Sequence of chain 1.B:
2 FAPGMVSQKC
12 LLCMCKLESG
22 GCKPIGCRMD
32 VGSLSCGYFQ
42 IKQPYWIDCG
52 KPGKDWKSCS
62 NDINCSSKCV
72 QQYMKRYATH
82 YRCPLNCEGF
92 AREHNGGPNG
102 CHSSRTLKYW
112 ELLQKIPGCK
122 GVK

Binding-site contacts:
Ligand atom C3 contacts residue PT1 of chain 1.M at 3.7 Å.
Ligand atom C1 contacts residue ASP49 of chain 1.B at 3.4 Å.
Ligand atom O1 contacts residue LYS109 of chain 1.A at 3.7 Å.
Ligand atom C8 contacts residue TYR46 of chain 1.B at 3.4 Å (hydrophobic).
Ligand atom N2 contacts residue ASP49 of chain 1.B at 2.9 Å (salt-bridge).
Ligand atom O3 contacts residue TYR46 of chain 1.B at 3.5 Å.
Ligand atom C6 contacts residue ASP49 of chain 1.B at 3.2 Å.
Ligand atom O6 contacts residue PT1 of chain 1.F at 3.4 Å.
Ligand atom C7 contacts residue TYR46 of chain 1.B at 3.3 Å (hydrophobic).
Ligand atom O7 contacts residue LYS43 of chain 1.B at 2.8 Å (salt-bridge).
Ligand atom O5 contacts residue ASN96 of chain 1.B at 3.8 Å.
Ligand atom O6 contacts residue LYS109 of chain 1.A at 2.9 Å (salt-bridge).
Ligand atom C8 contacts residue GLN41 of chain 1.B at 3.5 Å.
Ligand atom O6 contacts residue ASP49 of chain 1.B at 2.7 Å (salt-bridge).
Ligand atom C5 contacts residue TYR78 of chain 1.B at 3.5 Å (hydrophobic).
Ligand atom O4 contacts residue GLY98 of chain 1.B at 3.4 Å.
Ligand atom O7 contacts residue ILE42 of chain 1.B at 3.8 Å.
Ligand atom O5 contacts residue LYS109 of chain 1.A at 3.1 Å (salt-bridge).
Ligand atom N2 contacts residue TYR46 of chain 1.B at 3.5 Å.
Ligand atom O7 contacts residue TYR46 of chain 1.B at 3.4 Å.
Ligand atom C4 contacts residue TYR78 of chain 1.B at 3.7 Å (hydrophobic).
Ligand atom C3 contacts residue TYR78 of chain 1.B at 3.4 Å (hydrophobic).
Ligand atom C2 contacts residue ASP49 of chain 1.B at 3.4 Å.
Ligand atom O5 contacts residue TYR74 of chain 1.B at 3.6 Å (h-bond).
Ligand atom C6 contacts residue TYR82 of chain 1.B at 3.5 Å (hydrophobic).
Ligand atom C7 contacts residue ASP49 of chain 1.B at 3.7 Å.
Ligand atom C8 contacts residue ASP49 of chain 1.B at 3.4 Å.
Ligand atom C3 contacts residue ASP49 of chain 1.B at 3.6 Å.
Ligand atom C8 contacts residue HIS95 of chain 1.B at 3.3 Å.
Ligand atom O5 contacts residue LYS43 of chain 1.B at 3.2 Å (salt-bridge).
Ligand atom O1 contacts residue LYS43 of chain 1.B at 3.2 Å (salt-bridge).
Ligand atom O7 contacts residue GLY97 of chain 1.B at 3.5 Å (h-bond).
Ligand atom C1 contacts residue ASN96 of chain 1.B at 3.4 Å.
Ligand atom O3 contacts residue TYR74 of chain 1.B at 3.7 Å.
Ligand atom N2 contacts residue HIS95 of chain 1.B at 2.9 Å (h-bond).
Ligand atom C5 contacts residue LYS109 of chain 1.A at 3.8 Å.
Ligand atom O4 contacts residue TYR78 of chain 1.B at 3.5 Å (h-bond).
Ligand atom N2 contacts residue PT1 of chain 1.M at 3.5 Å.
Ligand atom C1 contacts residue LYS109 of chain 1.A at 3.6 Å.
Ligand atom O6 contacts residue TYR74 of chain 1.B at 2.8 Å (h-bond).

The protein below binds the small molecule below.
Small molecule (SMILES): CC(=O)N[C@@H]1[C@@H](O)[C@H](O[C@@H]2O[C@H](CO)[C@@H](O[C@@H]3O[C@H](CO)[C@@H](O)[C@H](O)[C@H]3NC(C)=O)[C@H](O)[C@H]2NC(C)=O)[C@@H](CO)O[C@H]1O

Sequence of chain 1.A:
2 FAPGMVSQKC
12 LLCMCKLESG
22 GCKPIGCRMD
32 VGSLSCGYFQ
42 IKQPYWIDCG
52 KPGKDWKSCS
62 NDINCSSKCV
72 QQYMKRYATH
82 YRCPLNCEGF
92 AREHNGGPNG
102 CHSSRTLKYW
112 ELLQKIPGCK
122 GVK